This protein binds this small molecule.
Small molecule (SMILES): OC[C@H]1O[C@H](O[C@H]2[C@H](O)[C@@H](O)[C@@H](O)O[C@@H]2CO)[C@H](O)[C@@H](O)[C@@H]1O

Binding-site contacts:
Ligand atom C1 contacts residue TRP270 of chain 1.A at 3.4 Å (hydrophobic).
Ligand atom O2 contacts residue THR41 of chain 1.A at 2.7 Å (h-bond).
Ligand atom O3 contacts residue GLY306 of chain 1.A at 3.4 Å (h-bond).
Ligand atom C2 contacts residue TRP270 of chain 1.A at 3.7 Å (hydrophobic).
Ligand atom O2 contacts residue GLY306 of chain 1.A at 3.9 Å.
Ligand atom O3 contacts residue GLU97 of chain 1.A at 2.7 Å (salt-bridge).
Ligand atom C3 contacts residue HIS307 of chain 1.A at 3.6 Å.
Ligand atom C4 contacts residue GLU97 of chain 1.A at 3.9 Å.
Ligand atom C4 contacts residue TRP270 of chain 1.A at 4.0 Å (hydrophobic).
Ligand atom O2 contacts residue HIS307 of chain 1.A at 3.5 Å (h-bond).
Ligand atom C2 contacts residue ASP147 of chain 1.A at 3.8 Å.
Ligand atom C2 contacts residue THR41 of chain 1.A at 3.9 Å.
Ligand atom O1 contacts residue THR41 of chain 1.A at 3.6 Å.
Ligand atom O3 contacts residue TRP270 of chain 1.A at 3.4 Å.
Ligand atom O5 contacts residue ASN43 of chain 1.A at 3.7 Å.
Ligand atom O2 contacts residue ASP147 of chain 1.A at 3.5 Å (salt-bridge).
Ligand atom O4 contacts residue PHE74 of chain 1.A at 3.8 Å.
Ligand atom C5 contacts residue PHE74 of chain 1.A at 3.9 Å (hydrophobic).
Ligand atom C6 contacts residue TYR196 of chain 1.A at 3.6 Å (hydrophobic).
Ligand atom O6 contacts residue PHE74 of chain 1.A at 3.5 Å.
Ligand atom O1 contacts residue SER42 of chain 1.A at 3.0 Å.
Ligand atom O1 contacts residue GLU47 of chain 1.A at 3.4 Å (salt-bridge).
Ligand atom O4 contacts residue GLU97 of chain 1.A at 3.3 Å (salt-bridge).
Ligand atom O2 contacts residue ARG95 of chain 1.A at 3.1 Å (salt-bridge).
Ligand atom O3 contacts residue TYR196 of chain 1.A at 4.0 Å.
Ligand atom C2 contacts residue HIS307 of chain 1.A at 4.1 Å.
Ligand atom O2 contacts residue SER42 of chain 1.A at 3.7 Å.
Ligand atom O2 contacts residue PHE74 of chain 1.A at 4.0 Å.
Ligand atom O3 contacts residue GLY305 of chain 1.A at 3.6 Å.
Ligand atom O1 contacts residue ASN43 of chain 1.A at 2.7 Å (h-bond).
Ligand atom O2 contacts residue TRP270 of chain 1.A at 3.9 Å.
Ligand atom C2 contacts residue GLU47 of chain 1.A at 3.8 Å.
Ligand atom C2 contacts residue ARG95 of chain 1.A at 3.9 Å.
Ligand atom C1 contacts residue GLU47 of chain 1.A at 3.8 Å.
Ligand atom O3 contacts residue ARG376 of chain 1.A at 3.6 Å.
Ligand atom O5 contacts residue TRP270 of chain 1.A at 3.5 Å.
Ligand atom C6 contacts residue PHE74 of chain 1.A at 3.8 Å (hydrophobic).
Ligand atom C1 contacts residue ASN43 of chain 1.A at 3.3 Å.
Ligand atom C4 contacts residue TYR196 of chain 1.A at 3.9 Å (hydrophobic).
Ligand atom C3 contacts residue GLU97 of chain 1.A at 3.6 Å.

Sequence of chain 1.A:
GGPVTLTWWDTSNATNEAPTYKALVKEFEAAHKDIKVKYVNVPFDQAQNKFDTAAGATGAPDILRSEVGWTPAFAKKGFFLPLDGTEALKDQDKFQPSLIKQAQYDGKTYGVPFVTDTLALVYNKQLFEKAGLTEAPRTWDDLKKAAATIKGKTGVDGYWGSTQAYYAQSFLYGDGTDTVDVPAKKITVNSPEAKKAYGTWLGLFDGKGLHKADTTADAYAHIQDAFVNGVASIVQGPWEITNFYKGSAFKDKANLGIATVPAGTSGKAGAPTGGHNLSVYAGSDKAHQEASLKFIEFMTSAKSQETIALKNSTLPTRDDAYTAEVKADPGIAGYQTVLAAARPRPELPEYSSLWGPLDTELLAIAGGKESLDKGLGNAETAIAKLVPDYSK